Sequence of chain 1.A:
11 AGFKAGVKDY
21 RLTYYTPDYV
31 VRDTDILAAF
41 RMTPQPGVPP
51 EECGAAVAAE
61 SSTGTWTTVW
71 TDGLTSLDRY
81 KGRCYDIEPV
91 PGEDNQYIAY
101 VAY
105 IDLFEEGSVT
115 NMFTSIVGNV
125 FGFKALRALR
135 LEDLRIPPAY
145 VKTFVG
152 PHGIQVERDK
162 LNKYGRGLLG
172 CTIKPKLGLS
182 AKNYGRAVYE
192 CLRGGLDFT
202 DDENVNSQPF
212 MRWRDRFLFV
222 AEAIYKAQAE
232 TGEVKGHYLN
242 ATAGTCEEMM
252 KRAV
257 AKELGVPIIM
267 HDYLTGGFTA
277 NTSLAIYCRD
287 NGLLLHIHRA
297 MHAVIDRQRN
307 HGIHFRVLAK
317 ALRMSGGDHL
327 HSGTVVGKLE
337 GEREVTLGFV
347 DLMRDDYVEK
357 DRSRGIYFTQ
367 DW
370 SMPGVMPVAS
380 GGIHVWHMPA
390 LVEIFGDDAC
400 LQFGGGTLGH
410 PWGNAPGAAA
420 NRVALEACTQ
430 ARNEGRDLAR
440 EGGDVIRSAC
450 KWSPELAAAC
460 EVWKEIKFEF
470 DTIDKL

Sequence of chain 1.B:
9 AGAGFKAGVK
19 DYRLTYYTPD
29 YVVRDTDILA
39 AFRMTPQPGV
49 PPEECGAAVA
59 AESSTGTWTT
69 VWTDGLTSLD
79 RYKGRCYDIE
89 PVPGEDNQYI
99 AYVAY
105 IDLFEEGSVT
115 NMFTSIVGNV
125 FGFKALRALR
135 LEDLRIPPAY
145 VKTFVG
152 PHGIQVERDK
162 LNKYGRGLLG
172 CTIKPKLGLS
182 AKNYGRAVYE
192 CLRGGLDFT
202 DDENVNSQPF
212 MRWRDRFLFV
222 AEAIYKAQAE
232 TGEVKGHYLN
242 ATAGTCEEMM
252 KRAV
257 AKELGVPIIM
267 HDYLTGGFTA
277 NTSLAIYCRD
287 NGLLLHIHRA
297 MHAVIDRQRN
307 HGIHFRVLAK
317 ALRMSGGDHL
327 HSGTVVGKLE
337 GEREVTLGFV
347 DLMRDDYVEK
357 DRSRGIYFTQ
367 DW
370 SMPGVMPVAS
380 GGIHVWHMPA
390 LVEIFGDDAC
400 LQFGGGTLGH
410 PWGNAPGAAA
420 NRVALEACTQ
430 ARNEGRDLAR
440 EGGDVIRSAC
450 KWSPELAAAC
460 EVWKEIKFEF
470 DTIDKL

A small-molecule ligand and the protein it binds are described below.
Small molecule (SMILES): O=C(O)[C@@](O)(COP(=O)(O)O)[C@H](O)[C@H](O)COP(=O)(O)O

Binding-site contacts:
Ligand atom O3P contacts residue GLY380 of chain 1.B at 3.4 Å.
Ligand atom C contacts residue MG1 of chain 1.Y at 2.7 Å.
Ligand atom O3 contacts residue MG1 of chain 1.Y at 2.2 Å.
Ligand atom O1P contacts residue LYS175 of chain 1.B at 3.4 Å.
Ligand atom O5 contacts residue LEU335 of chain 1.B at 3.4 Å.
Ligand atom O1 contacts residue LYS334 of chain 1.B at 3.3 Å (salt-bridge).
Ligand atom O4P contacts residue ARG295 of chain 1.B at 2.9 Å (salt-bridge).
Ligand atom O3P contacts residue TRP66 of chain 1.A at 3.2 Å.
Ligand atom O6 contacts residue LYS177 of chain 1.B at 2.8 Å (salt-bridge).
Ligand atom O4 contacts residue GLY380 of chain 1.B at 3.3 Å.
Ligand atom O6P contacts residue ARG295 of chain 1.B at 2.8 Å (salt-bridge).
Ligand atom O2 contacts residue THR173 of chain 1.B at 2.9 Å (h-bond).
Ligand atom O5P contacts residue HIS327 of chain 1.B at 2.9 Å (h-bond).
Ligand atom O5P contacts residue SER379 of chain 1.B at 3.1 Å (h-bond).
Ligand atom O1 contacts residue LYS175 of chain 1.B at 3.3 Å (salt-bridge).
Ligand atom C contacts residue LYS175 of chain 1.B at 3.4 Å.
Ligand atom O6 contacts residue MG1 of chain 1.Y at 1.8 Å.
Ligand atom O6 contacts residue ASP203 of chain 1.B at 2.8 Å (salt-bridge).
Ligand atom O3 contacts residue HIS294 of chain 1.B at 2.9 Å (h-bond).
Ligand atom O7 contacts residue LYS334 of chain 1.B at 3.1 Å (salt-bridge).
Ligand atom O3P contacts residue THR65 of chain 1.A at 3.5 Å (h-bond).
Ligand atom O3 contacts residue KCX201 of chain 1.B at 2.4 Å (h-bond).
Ligand atom O1P contacts residue THR65 of chain 1.A at 2.4 Å (h-bond).
Ligand atom O2 contacts residue LYS175 of chain 1.B at 3.0 Å (salt-bridge).
Ligand atom O1P contacts residue GLY404 of chain 1.B at 2.9 Å (h-bond).
Ligand atom O3P contacts residue LYS334 of chain 1.B at 2.8 Å (salt-bridge).
Ligand atom C3 contacts residue MG1 of chain 1.Y at 3.0 Å.
Ligand atom O3P contacts residue GLY381 of chain 1.B at 2.6 Å (h-bond).
Ligand atom C2 contacts residue MG1 of chain 1.Y at 2.8 Å.
Ligand atom C contacts residue ASN123 of chain 1.A at 3.5 Å.
Ligand atom O2 contacts residue MG1 of chain 1.Y at 2.4 Å.
Ligand atom O6 contacts residue LYS175 of chain 1.B at 3.4 Å (salt-bridge).
Ligand atom O6 contacts residue ASN123 of chain 1.A at 3.1 Å (h-bond).
Ligand atom O6 contacts residue GLU204 of chain 1.B at 2.8 Å (salt-bridge).
Ligand atom P1 contacts residue THR65 of chain 1.A at 3.3 Å.
Ligand atom O2 contacts residue KCX201 of chain 1.B at 3.2 Å (h-bond).
Ligand atom O4 contacts residue SER379 of chain 1.B at 3.1 Å (h-bond).
Ligand atom C3 contacts residue KCX201 of chain 1.B at 3.1 Å.
Ligand atom O3 contacts residue GLU204 of chain 1.B at 2.9 Å (salt-bridge).
Ligand atom O2P contacts residue GLY403 of chain 1.B at 2.8 Å (h-bond).